Sequence of chain 1.C:
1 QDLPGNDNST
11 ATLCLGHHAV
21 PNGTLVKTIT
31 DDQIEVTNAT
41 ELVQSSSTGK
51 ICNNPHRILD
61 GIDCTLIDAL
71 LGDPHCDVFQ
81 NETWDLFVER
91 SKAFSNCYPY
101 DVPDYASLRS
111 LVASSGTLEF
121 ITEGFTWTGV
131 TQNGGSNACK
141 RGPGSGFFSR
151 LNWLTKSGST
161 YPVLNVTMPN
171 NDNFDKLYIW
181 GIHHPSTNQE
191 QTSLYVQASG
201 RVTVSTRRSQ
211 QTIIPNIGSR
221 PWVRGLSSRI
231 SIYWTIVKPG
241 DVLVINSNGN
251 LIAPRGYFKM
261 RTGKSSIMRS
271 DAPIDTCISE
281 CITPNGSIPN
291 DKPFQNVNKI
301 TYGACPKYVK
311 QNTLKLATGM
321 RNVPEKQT

Binding-site contacts:
Ligand atom C3 contacts residue SER219 of chain 1.A at 4.3 Å.
Ligand atom C7 contacts residue SER219 of chain 1.A at 3.6 Å.
Ligand atom C8 contacts residue THR167 of chain 1.C at 4.0 Å.
Ligand atom C8 contacts residue VAL244 of chain 1.C at 4.5 Å (hydrophobic).
Ligand atom N2 contacts residue SER219 of chain 1.A at 3.1 Å (h-bond).
Ligand atom C7 contacts residue TRP222 of chain 1.A at 3.9 Å (hydrophobic).
Ligand atom C1 contacts residue TRP222 of chain 1.A at 3.8 Å (hydrophobic).
Ligand atom O3 contacts residue TRP222 of chain 1.A at 3.6 Å.
Ligand atom C7 contacts residue ASN165 of chain 1.C at 3.3 Å.
Ligand atom O7 contacts residue PRO221 of chain 1.A at 3.1 Å.
Ligand atom N2 contacts residue TRP222 of chain 1.A at 4.4 Å.
Ligand atom O5 contacts residue TRP222 of chain 1.A at 4.5 Å.
Ligand atom C5 contacts residue ASN165 of chain 1.C at 3.6 Å.
Ligand atom C1 contacts residue ASN165 of chain 1.C at 1.4 Å.
Ligand atom O5 contacts residue TRP222 of chain 1.A at 3.7 Å.
Ligand atom C8 contacts residue SER219 of chain 1.A at 3.6 Å.
Ligand atom C5 contacts residue TRP222 of chain 1.A at 3.5 Å (hydrophobic).
Ligand atom O6 contacts residue THR167 of chain 1.C at 3.5 Å.
Ligand atom O5 contacts residue ASN165 of chain 1.C at 2.3 Å (h-bond).
Ligand atom O6 contacts residue TRP222 of chain 1.A at 3.0 Å.
Ligand atom C4 contacts residue ASN165 of chain 1.C at 4.2 Å.
Ligand atom O7 contacts residue ASN165 of chain 1.C at 3.1 Å (h-bond).
Ligand atom O7 contacts residue TRP222 of chain 1.A at 2.8 Å (h-bond).
Ligand atom C6 contacts residue TRP222 of chain 1.A at 4.2 Å (hydrophobic).
Ligand atom C1 contacts residue SER219 of chain 1.A at 3.8 Å.
Ligand atom C3 contacts residue ASN165 of chain 1.C at 3.8 Å.
Ligand atom C8 contacts residue VAL242 of chain 1.C at 3.7 Å (hydrophobic).
Ligand atom C8 contacts residue PRO221 of chain 1.A at 4.4 Å (hydrophobic).
Ligand atom O7 contacts residue ARG220 of chain 1.A at 3.9 Å.
Ligand atom C6 contacts residue THR167 of chain 1.C at 3.5 Å.
Ligand atom C6 contacts residue VAL244 of chain 1.C at 4.3 Å (hydrophobic).
Ligand atom C2 contacts residue ASN165 of chain 1.C at 2.5 Å.
Ligand atom C4 contacts residue TRP222 of chain 1.A at 4.0 Å (hydrophobic).
Ligand atom C3 contacts residue TRP222 of chain 1.A at 4.2 Å (hydrophobic).
Ligand atom C6 contacts residue TRP222 of chain 1.A at 4.3 Å (hydrophobic).
Ligand atom C2 contacts residue SER219 of chain 1.A at 4.0 Å.
Ligand atom O6 contacts residue BGC1 of chain 1.H at 4.2 Å.
Ligand atom C7 contacts residue PRO221 of chain 1.A at 4.1 Å (hydrophobic).
Ligand atom N2 contacts residue ASN165 of chain 1.C at 3.0 Å (h-bond).
Ligand atom C2 contacts residue TRP222 of chain 1.A at 3.9 Å (hydrophobic).

A small-molecule ligand and the protein it binds are described below.
Small molecule (SMILES): CC(=O)N[C@H]1[C@H](O[C@H]2[C@H](O)[C@@H](NC(C)=O)CO[C@@H]2CO)O[C@H](CO)[C@@H](O[C@@H]2O[C@H](CO)[C@@H](O)[C@H](O)[C@@H]2O)[C@@H]1O

Sequence of chain 1.A:
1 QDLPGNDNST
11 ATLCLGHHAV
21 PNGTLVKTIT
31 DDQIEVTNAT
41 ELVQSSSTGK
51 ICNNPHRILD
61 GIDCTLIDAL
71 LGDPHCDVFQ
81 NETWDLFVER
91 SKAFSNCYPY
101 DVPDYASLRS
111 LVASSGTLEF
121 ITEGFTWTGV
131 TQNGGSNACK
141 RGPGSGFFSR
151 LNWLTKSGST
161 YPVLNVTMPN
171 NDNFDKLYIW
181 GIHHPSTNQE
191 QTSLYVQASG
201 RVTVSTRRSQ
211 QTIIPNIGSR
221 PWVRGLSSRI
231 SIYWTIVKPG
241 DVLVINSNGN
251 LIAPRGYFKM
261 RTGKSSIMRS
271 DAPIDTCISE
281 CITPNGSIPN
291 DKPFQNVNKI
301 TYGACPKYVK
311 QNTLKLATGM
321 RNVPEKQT